This small molecule binds to this protein.
Small molecule (SMILES): CC(=O)N[C@@H]1[C@@H](O)[C@H](O)[C@@H](CO)O[C@H]1O

Sequence of chain 1.A:
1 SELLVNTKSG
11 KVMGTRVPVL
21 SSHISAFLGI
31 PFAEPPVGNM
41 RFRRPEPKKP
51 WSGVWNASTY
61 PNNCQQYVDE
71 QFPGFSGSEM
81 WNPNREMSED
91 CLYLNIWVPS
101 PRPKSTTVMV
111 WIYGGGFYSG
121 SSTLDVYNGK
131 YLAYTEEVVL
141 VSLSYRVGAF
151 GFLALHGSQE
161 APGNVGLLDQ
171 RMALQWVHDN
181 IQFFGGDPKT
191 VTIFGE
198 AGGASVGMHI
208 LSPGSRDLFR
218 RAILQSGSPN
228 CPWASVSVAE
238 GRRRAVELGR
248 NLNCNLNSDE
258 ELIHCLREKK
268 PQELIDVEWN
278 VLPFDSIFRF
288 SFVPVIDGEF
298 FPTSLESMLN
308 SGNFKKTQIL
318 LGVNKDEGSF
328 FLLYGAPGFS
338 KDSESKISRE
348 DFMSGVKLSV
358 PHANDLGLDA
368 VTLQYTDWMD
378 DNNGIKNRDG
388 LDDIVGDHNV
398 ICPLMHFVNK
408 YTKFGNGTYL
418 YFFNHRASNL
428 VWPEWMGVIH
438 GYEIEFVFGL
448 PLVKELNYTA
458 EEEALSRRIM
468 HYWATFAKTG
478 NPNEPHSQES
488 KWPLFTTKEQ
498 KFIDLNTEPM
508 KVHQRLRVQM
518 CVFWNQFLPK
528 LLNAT

Binding-site contacts:
Ligand atom C4 contacts residue ASN454 of chain 1.A at 4.2 Å.
Ligand atom C7 contacts residue GLU452 of chain 1.A at 3.8 Å.
Ligand atom O7 contacts residue ASN454 of chain 1.A at 3.9 Å.
Ligand atom C1 contacts residue ASN454 of chain 1.A at 1.4 Å.
Ligand atom N2 contacts residue ASN454 of chain 1.A at 3.0 Å (h-bond).
Ligand atom O5 contacts residue ASN454 of chain 1.A at 2.4 Å (h-bond).
Ligand atom C5 contacts residue ASN454 of chain 1.A at 3.7 Å.
Ligand atom C2 contacts residue ASN454 of chain 1.A at 2.4 Å.
Ligand atom C3 contacts residue ASN454 of chain 1.A at 3.8 Å.
Ligand atom C8 contacts residue GLU452 of chain 1.A at 3.2 Å.
Ligand atom N2 contacts residue GLU452 of chain 1.A at 3.9 Å.
Ligand atom C7 contacts residue ASN454 of chain 1.A at 3.7 Å.